Sequence of chain 15.A:
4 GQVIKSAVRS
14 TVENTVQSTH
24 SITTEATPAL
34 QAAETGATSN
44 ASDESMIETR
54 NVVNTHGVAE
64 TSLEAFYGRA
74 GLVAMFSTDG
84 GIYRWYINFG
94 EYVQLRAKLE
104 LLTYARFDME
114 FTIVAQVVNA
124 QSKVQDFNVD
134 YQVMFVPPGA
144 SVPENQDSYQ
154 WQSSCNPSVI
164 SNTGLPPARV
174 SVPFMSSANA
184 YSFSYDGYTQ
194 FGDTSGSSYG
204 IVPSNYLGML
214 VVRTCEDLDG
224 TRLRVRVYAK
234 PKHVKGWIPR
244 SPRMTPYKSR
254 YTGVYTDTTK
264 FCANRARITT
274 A

Binding-site contacts:
Ligand atom C contacts residue CYS1 of chain 15.E at 2.8 Å (hydrophobic).
Ligand atom OXT contacts residue CYS1 of chain 15.E at 2.7 Å (h-bond).
Ligand atom O contacts residue ASP235 of chain 15.C at 4.5 Å.
Ligand atom OXT contacts residue ASP235 of chain 15.C at 2.9 Å (salt-bridge).
Ligand atom CA contacts residue PHE264 of chain 15.A at 3.1 Å (hydrophobic).
Ligand atom N contacts residue MET247 of chain 15.A at 3.8 Å.
Ligand atom C contacts residue GLN95 of chain 15.C at 3.1 Å.
Ligand atom CA contacts residue CYS1 of chain 15.E at 2.4 Å (hydrophobic).
Ligand atom O contacts residue PHE264 of chain 15.A at 3.9 Å.
Ligand atom N contacts residue PHE264 of chain 15.A at 3.5 Å (h-bond).
Ligand atom C contacts residue MET247 of chain 15.A at 3.9 Å (hydrophobic).
Ligand atom N contacts residue CYS1 of chain 15.E at 1.3 Å.
Ligand atom O contacts residue MET247 of chain 15.A at 3.4 Å (h-bond).
Ligand atom O contacts residue CYS1 of chain 15.E at 3.7 Å.
Ligand atom O contacts residue SER96 of chain 15.C at 3.6 Å.
Ligand atom O contacts residue GLN95 of chain 15.C at 3.3 Å (h-bond).
Ligand atom CA contacts residue GLN95 of chain 15.C at 4.2 Å.
Ligand atom C contacts residue ASP235 of chain 15.C at 4.0 Å.
Ligand atom CA contacts residue CYS265 of chain 15.A at 4.4 Å (hydrophobic).
Ligand atom OXT contacts residue GLN95 of chain 15.C at 2.7 Å (h-bond).
Ligand atom C contacts residue PHE264 of chain 15.A at 3.8 Å (hydrophobic).
Ligand atom OXT contacts residue PHE264 of chain 15.A at 4.2 Å.
Ligand atom CA contacts residue MET247 of chain 15.A at 4.1 Å (hydrophobic).

A small-molecule ligand and the protein it binds are described below.
Small molecule (SMILES): NCC(=O)O

Sequence of chain 15.C:
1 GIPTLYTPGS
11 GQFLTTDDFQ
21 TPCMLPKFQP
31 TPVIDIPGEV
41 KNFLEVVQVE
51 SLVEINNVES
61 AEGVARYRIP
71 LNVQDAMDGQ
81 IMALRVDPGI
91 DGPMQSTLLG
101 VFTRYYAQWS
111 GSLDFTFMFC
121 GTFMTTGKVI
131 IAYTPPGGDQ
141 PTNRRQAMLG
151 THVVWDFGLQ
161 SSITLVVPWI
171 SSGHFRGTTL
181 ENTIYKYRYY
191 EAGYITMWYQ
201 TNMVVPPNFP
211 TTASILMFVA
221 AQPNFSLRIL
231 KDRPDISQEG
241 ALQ